Sequence of chain 1.A:
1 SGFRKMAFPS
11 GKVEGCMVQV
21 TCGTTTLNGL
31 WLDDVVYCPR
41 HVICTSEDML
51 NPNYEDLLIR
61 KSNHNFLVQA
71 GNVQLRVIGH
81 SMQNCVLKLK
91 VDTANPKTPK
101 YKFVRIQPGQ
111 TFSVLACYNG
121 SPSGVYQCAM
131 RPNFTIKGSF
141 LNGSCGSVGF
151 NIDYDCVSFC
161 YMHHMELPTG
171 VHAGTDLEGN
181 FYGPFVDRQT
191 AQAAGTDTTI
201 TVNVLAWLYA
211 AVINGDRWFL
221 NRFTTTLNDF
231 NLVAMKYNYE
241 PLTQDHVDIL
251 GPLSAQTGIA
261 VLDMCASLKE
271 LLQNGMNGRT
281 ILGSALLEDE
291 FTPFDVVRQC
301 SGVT

The small molecule below binds the protein below.
Small molecule (SMILES): C#CCN1CCN(C(C)=O)CC1

Binding-site contacts:
Ligand atom N contacts residue ASN142 of chain 1.A at 4.3 Å.
Ligand atom C1 contacts residue DMS1 of chain 1.F at 3.5 Å.
Ligand atom C5 contacts residue SER46 of chain 1.A at 4.4 Å.
Ligand atom C contacts residue CYS145 of chain 1.A at 1.8 Å (hydrophobic).
Ligand atom N contacts residue CYS145 of chain 1.A at 4.0 Å.
Ligand atom C4 contacts residue MET49 of chain 1.A at 4.4 Å (hydrophobic).
Ligand atom C5 contacts residue THR25 of chain 1.A at 4.2 Å.
Ligand atom C1 contacts residue HIS41 of chain 1.A at 4.0 Å.
Ligand atom C8 contacts residue ASN142 of chain 1.A at 4.0 Å.
Ligand atom C contacts residue HIS164 of chain 1.A at 3.4 Å.
Ligand atom C6 contacts residue THR25 of chain 1.A at 3.7 Å.
Ligand atom C6 contacts residue THR45 of chain 1.A at 4.4 Å.
Ligand atom O contacts residue LEU141 of chain 1.A at 4.3 Å.
Ligand atom C3 contacts residue HIS41 of chain 1.A at 4.3 Å.
Ligand atom O contacts residue ASN142 of chain 1.A at 3.9 Å.
Ligand atom C6 contacts residue HIS41 of chain 1.A at 3.4 Å.
Ligand atom C2 contacts residue DMS1 of chain 1.F at 3.8 Å.
Ligand atom C5 contacts residue CYS44 of chain 1.A at 4.0 Å (hydrophobic).
Ligand atom C8 contacts residue LEU27 of chain 1.A at 4.4 Å (hydrophobic).
Ligand atom O contacts residue GLY143 of chain 1.A at 2.9 Å (h-bond).
Ligand atom C5 contacts residue HIS41 of chain 1.A at 4.3 Å.
Ligand atom C4 contacts residue SER46 of chain 1.A at 3.8 Å.
Ligand atom N contacts residue GLY143 of chain 1.A at 4.2 Å.
Ligand atom C contacts residue HIS41 of chain 1.A at 3.0 Å.
Ligand atom C contacts residue DMS1 of chain 1.F at 3.7 Å.
Ligand atom C1 contacts residue LEU27 of chain 1.A at 3.9 Å (hydrophobic).
Ligand atom O contacts residue LEU27 of chain 1.A at 3.6 Å.
Ligand atom N contacts residue HIS41 of chain 1.A at 4.3 Å.
Ligand atom O contacts residue DMS1 of chain 1.F at 3.7 Å.
Ligand atom C1 contacts residue CYS145 of chain 1.A at 2.8 Å (hydrophobic).
Ligand atom C8 contacts residue GLY143 of chain 1.A at 3.8 Å.
Ligand atom C6 contacts residue CYS44 of chain 1.A at 3.2 Å (hydrophobic).
Ligand atom C5 contacts residue MET49 of chain 1.A at 3.9 Å (hydrophobic).
Ligand atom C2 contacts residue ASN142 of chain 1.A at 4.2 Å.
Ligand atom C1 contacts residue GLY143 of chain 1.A at 3.9 Å.
Ligand atom N contacts residue DMS1 of chain 1.F at 3.8 Å.
Ligand atom O contacts residue SER144 of chain 1.A at 3.7 Å.
Ligand atom C6 contacts residue MET49 of chain 1.A at 3.9 Å (hydrophobic).
Ligand atom O contacts residue CYS145 of chain 1.A at 2.9 Å (h-bond).
Ligand atom C contacts residue LEU27 of chain 1.A at 4.3 Å (hydrophobic).